Binding-site contacts:
Ligand atom C8 contacts residue ASN207 of chain 1.C at 4.1 Å.
Ligand atom C8 contacts residue NAG1 of chain 1.X at 3.6 Å.
Ligand atom C7 contacts residue ASN208 of chain 1.C at 3.5 Å.
Ligand atom C2 contacts residue ASN208 of chain 1.C at 2.5 Å.
Ligand atom C5 contacts residue ASN208 of chain 1.C at 3.8 Å.
Ligand atom N2 contacts residue ASN208 of chain 1.C at 2.8 Å (h-bond).
Ligand atom O7 contacts residue THR218 of chain 1.C at 4.0 Å.
Ligand atom C1 contacts residue ASN208 of chain 1.C at 1.5 Å.
Ligand atom O5 contacts residue ASN208 of chain 1.C at 2.5 Å (h-bond).
Ligand atom O7 contacts residue ASN208 of chain 1.C at 3.8 Å.
Ligand atom O7 contacts residue NAG1 of chain 1.X at 4.3 Å.
Ligand atom C8 contacts residue LYS209 of chain 1.C at 4.2 Å.
Ligand atom C3 contacts residue ASN208 of chain 1.C at 3.9 Å.
Ligand atom C8 contacts residue ASN208 of chain 1.C at 3.7 Å.
Ligand atom C1 contacts residue THR210 of chain 1.C at 4.1 Å.
Ligand atom C4 contacts residue ASN208 of chain 1.C at 4.4 Å.

Sequence of chain 1.C:
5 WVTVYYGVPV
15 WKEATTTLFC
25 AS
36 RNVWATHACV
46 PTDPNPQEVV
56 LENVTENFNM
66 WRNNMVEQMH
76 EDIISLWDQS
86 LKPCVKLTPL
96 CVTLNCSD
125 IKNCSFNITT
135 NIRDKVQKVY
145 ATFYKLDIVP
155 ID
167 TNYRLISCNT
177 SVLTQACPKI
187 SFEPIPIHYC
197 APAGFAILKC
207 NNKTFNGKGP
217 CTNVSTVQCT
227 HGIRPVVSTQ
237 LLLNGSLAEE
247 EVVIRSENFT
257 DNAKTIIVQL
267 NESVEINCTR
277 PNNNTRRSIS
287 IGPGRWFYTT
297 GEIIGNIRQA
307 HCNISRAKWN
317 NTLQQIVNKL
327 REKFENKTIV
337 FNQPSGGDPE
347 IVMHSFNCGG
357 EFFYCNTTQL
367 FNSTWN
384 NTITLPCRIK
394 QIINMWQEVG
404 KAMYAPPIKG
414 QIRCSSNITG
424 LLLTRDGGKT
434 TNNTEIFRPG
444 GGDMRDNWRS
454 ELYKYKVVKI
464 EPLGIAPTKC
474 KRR

This protein binds this small molecule.
Small molecule (SMILES): CC(=O)N[C@@H]1[C@@H](O)[C@H](O)[C@@H](CO)O[C@H]1O